Sequence of chain 1.D:
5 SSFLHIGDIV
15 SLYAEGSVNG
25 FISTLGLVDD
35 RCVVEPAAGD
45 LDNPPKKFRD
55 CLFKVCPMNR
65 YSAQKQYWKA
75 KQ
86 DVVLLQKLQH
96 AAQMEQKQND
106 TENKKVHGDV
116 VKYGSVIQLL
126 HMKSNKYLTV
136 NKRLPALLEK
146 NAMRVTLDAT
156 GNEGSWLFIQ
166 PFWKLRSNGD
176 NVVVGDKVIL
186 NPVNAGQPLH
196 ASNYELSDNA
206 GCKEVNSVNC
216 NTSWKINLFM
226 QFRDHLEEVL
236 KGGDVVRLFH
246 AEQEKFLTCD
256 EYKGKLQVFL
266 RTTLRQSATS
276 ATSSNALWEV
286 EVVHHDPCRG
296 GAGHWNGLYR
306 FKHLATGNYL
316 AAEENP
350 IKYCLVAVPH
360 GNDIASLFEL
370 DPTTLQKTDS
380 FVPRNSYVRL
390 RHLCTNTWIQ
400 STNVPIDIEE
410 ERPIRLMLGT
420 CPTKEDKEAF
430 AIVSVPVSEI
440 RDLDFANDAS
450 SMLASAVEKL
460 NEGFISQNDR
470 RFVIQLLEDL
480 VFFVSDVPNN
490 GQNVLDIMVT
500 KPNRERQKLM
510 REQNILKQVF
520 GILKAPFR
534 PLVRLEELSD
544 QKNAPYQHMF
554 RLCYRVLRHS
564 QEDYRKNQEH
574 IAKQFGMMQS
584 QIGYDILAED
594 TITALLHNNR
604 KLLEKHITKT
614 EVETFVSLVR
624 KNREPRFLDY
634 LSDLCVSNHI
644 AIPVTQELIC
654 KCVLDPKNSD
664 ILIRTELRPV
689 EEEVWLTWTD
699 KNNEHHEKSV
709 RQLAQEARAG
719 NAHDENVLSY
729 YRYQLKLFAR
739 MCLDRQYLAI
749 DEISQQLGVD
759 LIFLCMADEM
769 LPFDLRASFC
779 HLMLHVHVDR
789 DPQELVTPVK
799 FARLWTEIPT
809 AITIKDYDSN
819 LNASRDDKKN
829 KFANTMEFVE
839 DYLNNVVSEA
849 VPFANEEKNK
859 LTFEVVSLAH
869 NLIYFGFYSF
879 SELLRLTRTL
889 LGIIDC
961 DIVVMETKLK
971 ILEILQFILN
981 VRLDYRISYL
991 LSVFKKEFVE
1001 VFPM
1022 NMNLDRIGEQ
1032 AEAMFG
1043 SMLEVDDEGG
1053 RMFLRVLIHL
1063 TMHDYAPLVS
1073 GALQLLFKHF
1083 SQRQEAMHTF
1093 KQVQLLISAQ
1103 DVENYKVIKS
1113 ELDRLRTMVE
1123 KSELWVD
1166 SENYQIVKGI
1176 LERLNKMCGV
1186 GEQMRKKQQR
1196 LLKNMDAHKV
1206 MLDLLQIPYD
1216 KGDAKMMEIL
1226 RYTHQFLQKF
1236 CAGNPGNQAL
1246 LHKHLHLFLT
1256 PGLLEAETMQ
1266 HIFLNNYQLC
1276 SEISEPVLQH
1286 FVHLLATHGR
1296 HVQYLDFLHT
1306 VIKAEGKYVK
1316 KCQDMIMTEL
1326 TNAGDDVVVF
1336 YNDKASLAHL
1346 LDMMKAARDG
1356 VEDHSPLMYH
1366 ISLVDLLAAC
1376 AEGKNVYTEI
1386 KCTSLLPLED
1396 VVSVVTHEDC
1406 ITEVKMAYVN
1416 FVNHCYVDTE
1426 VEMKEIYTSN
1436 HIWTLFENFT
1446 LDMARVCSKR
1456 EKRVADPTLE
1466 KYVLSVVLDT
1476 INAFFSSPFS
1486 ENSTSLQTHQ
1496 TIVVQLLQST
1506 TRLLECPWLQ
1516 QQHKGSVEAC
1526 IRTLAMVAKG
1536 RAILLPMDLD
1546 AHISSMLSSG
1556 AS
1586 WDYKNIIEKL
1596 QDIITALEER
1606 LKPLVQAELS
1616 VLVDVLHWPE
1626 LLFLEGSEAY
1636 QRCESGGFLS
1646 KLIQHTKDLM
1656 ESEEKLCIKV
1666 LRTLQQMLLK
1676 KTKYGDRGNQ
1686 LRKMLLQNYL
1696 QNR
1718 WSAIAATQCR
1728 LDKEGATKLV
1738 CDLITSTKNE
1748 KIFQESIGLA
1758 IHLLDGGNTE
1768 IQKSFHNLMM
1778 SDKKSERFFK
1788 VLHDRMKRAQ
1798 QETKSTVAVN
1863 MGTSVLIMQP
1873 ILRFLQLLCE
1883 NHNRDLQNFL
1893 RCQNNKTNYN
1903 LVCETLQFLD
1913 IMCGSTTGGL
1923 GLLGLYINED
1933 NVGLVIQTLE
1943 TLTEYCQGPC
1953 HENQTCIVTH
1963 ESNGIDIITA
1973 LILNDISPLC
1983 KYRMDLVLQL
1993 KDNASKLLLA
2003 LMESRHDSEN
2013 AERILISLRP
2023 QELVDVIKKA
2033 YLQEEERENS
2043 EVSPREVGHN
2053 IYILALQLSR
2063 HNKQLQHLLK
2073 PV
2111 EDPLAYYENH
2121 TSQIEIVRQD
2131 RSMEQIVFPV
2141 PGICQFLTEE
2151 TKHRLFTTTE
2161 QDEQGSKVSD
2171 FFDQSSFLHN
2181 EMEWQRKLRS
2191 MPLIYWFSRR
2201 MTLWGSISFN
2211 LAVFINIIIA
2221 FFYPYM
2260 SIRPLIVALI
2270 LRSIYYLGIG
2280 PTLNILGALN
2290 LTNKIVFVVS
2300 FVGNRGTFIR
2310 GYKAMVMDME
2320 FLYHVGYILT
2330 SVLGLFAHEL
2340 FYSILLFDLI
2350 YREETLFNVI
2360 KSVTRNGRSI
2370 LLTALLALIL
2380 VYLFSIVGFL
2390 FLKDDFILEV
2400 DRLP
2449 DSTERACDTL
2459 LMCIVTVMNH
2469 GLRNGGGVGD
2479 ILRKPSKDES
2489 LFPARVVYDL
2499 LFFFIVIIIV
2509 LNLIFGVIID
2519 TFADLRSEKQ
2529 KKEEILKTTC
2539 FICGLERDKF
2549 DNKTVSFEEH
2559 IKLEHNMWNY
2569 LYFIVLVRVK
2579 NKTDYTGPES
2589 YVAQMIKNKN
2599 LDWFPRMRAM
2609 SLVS

A protein and the small-molecule ligand that binds it are described below.
Small molecule (SMILES): O=P(O)(O)O[C@@H]1[C@H](O)[C@H](O)[C@@H](OP(=O)(O)O)[C@H](OP(=O)(O)O)[C@H]1O

Binding-site contacts:
Ligand atom O42 contacts residue LEU269 of chain 1.D at 4.3 Å.
Ligand atom O43 contacts residue LEU269 of chain 1.D at 4.5 Å.
Ligand atom O12 contacts residue ARG568 of chain 1.D at 4.0 Å.
Ligand atom O41 contacts residue LYS569 of chain 1.D at 3.6 Å (salt-bridge).
Ligand atom O3 contacts residue ARG568 of chain 1.D at 3.5 Å (salt-bridge).
Ligand atom P5 contacts residue ARG270 of chain 1.D at 3.3 Å.
Ligand atom O5 contacts residue LYS569 of chain 1.D at 3.7 Å.
Ligand atom C6 contacts residue ARG270 of chain 1.D at 4.4 Å.
Ligand atom O53 contacts residue ARG270 of chain 1.D at 2.6 Å (salt-bridge).
Ligand atom O6 contacts residue ARG270 of chain 1.D at 4.2 Å.
Ligand atom O52 contacts residue ARG270 of chain 1.D at 3.2 Å (salt-bridge).
Ligand atom O4 contacts residue ARG270 of chain 1.D at 3.8 Å.
Ligand atom O42 contacts residue ARG266 of chain 1.D at 4.4 Å.
Ligand atom O51 contacts residue LYS569 of chain 1.D at 3.0 Å.
Ligand atom O43 contacts residue ARG270 of chain 1.D at 4.2 Å.
Ligand atom P5 contacts residue TYR567 of chain 1.D at 3.6 Å.
Ligand atom O51 contacts residue ARG510 of chain 1.D at 2.8 Å (salt-bridge).
Ligand atom C4 contacts residue ARG270 of chain 1.D at 4.5 Å.
Ligand atom O43 contacts residue ARG266 of chain 1.D at 2.5 Å (salt-bridge).
Ligand atom O6 contacts residue TYR567 of chain 1.D at 4.2 Å.
Ligand atom O41 contacts residue ARG266 of chain 1.D at 3.9 Å.
Ligand atom P5 contacts residue LYS569 of chain 1.D at 4.0 Å.
Ligand atom O51 contacts residue TYR567 of chain 1.D at 2.9 Å (h-bond).
Ligand atom O5 contacts residue TYR567 of chain 1.D at 4.1 Å.
Ligand atom O53 contacts residue LYS507 of chain 1.D at 3.9 Å.
Ligand atom O43 contacts residue THR268 of chain 1.D at 3.6 Å.
Ligand atom C5 contacts residue ARG270 of chain 1.D at 3.5 Å.
Ligand atom O52 contacts residue LYS569 of chain 1.D at 4.3 Å.
Ligand atom P4 contacts residue ARG266 of chain 1.D at 3.8 Å.
Ligand atom O53 contacts residue TYR567 of chain 1.D at 3.3 Å (h-bond).
Ligand atom P5 contacts residue LYS507 of chain 1.D at 4.0 Å.
Ligand atom O5 contacts residue ARG270 of chain 1.D at 3.7 Å.
Ligand atom O52 contacts residue LYS507 of chain 1.D at 3.6 Å.
Ligand atom O1 contacts residue ARG568 of chain 1.D at 4.1 Å.
Ligand atom P5 contacts residue ARG510 of chain 1.D at 4.2 Å.
Ligand atom O51 contacts residue LYS507 of chain 1.D at 4.1 Å.